The protein below binds the small molecule below.
Small molecule (SMILES): Nc1ncnc2c1ncn2[C@@H]1O[C@H](COP(=O)(O)OP(=O)(O)OP(O)(O)=S)[C@@H](O)[C@H]1O

Sequence of chain 1.G:
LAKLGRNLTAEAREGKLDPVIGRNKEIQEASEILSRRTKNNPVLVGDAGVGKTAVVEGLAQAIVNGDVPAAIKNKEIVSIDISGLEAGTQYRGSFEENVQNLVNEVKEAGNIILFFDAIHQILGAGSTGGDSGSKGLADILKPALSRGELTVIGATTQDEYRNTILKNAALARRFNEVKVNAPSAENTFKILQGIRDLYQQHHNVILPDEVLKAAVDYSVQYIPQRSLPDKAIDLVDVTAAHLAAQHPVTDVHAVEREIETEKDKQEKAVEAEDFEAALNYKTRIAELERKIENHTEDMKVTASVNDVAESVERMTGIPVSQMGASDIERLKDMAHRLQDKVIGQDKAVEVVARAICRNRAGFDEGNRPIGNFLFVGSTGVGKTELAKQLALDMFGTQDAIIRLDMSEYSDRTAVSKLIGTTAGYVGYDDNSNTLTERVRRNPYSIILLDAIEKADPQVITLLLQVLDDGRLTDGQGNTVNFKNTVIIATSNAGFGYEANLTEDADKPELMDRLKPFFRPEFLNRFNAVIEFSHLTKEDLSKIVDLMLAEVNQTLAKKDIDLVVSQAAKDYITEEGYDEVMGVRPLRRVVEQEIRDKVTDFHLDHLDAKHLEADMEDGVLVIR

Binding-site contacts:
Ligand atom N3 contacts residue GLY457 of chain 1.G at 3.3 Å (h-bond).
Ligand atom O2B contacts residue MG1 of chain 1.PA at 2.5 Å.
Ligand atom C1' contacts residue GLY457 of chain 1.G at 3.7 Å.
Ligand atom C4' contacts residue VAL658 of chain 1.G at 3.7 Å (hydrophobic).
Ligand atom O2B contacts residue THR454 of chain 1.G at 2.4 Å (h-bond).
Ligand atom O4' contacts residue VAL658 of chain 1.G at 3.5 Å.
Ligand atom N7 contacts residue ILE418 of chain 1.G at 3.5 Å (h-bond).
Ligand atom O2' contacts residue GLU460 of chain 1.G at 3.0 Å (salt-bridge).
Ligand atom O2B contacts residue LYS458 of chain 1.G at 3.5 Å (salt-bridge).
Ligand atom C8 contacts residue GLU460 of chain 1.G at 3.0 Å.
Ligand atom C2' contacts residue GLU460 of chain 1.G at 3.1 Å.
Ligand atom O3B contacts residue MG1 of chain 1.PA at 2.2 Å.
Ligand atom C4 contacts residue VAL456 of chain 1.G at 3.4 Å (hydrophobic).
Ligand atom S1G contacts residue LYS458 of chain 1.G at 3.5 Å.
Ligand atom C5' contacts residue GLY457 of chain 1.G at 3.4 Å.
Ligand atom C6 contacts residue VAL456 of chain 1.G at 3.4 Å (hydrophobic).
Ligand atom C6 contacts residue GLN420 of chain 1.G at 3.5 Å.
Ligand atom C5 contacts residue VAL456 of chain 1.G at 3.5 Å (hydrophobic).
Ligand atom C6 contacts residue ILE418 of chain 1.G at 3.4 Å (hydrophobic).
Ligand atom C4 contacts residue GLY457 of chain 1.G at 3.5 Å.
Ligand atom O3B contacts residue THR459 of chain 1.G at 3.3 Å.
Ligand atom N7 contacts residue GLU460 of chain 1.G at 3.5 Å.
Ligand atom N1 contacts residue VAL456 of chain 1.G at 3.2 Å (h-bond).
Ligand atom C4' contacts residue GLY457 of chain 1.G at 3.7 Å.
Ligand atom PG contacts residue MG1 of chain 1.PA at 3.2 Å.
Ligand atom N7 contacts residue VAL417 of chain 1.G at 3.8 Å.
Ligand atom N9 contacts residue GLY457 of chain 1.G at 3.6 Å.
Ligand atom O3A contacts residue MG1 of chain 1.PA at 3.5 Å.
Ligand atom N3 contacts residue VAL456 of chain 1.G at 3.2 Å.
Ligand atom PB contacts residue MG1 of chain 1.PA at 2.8 Å.
Ligand atom N6 contacts residue GLN420 of chain 1.G at 3.2 Å (h-bond).
Ligand atom S1G contacts residue MG1 of chain 1.PA at 3.1 Å.
Ligand atom O4' contacts residue GLY457 of chain 1.G at 3.0 Å (h-bond).
Ligand atom S1G contacts residue THR454 of chain 1.G at 3.5 Å.
Ligand atom O2B contacts residue GLY455 of chain 1.G at 3.8 Å.
Ligand atom O2G contacts residue THR454 of chain 1.G at 3.1 Å.
Ligand atom C2 contacts residue VAL456 of chain 1.G at 3.1 Å (hydrophobic).
Ligand atom N1 contacts residue GLN420 of chain 1.G at 3.5 Å (h-bond).
Ligand atom C1' contacts residue ILE618 of chain 1.G at 3.6 Å (hydrophobic).
Ligand atom N6 contacts residue ILE418 of chain 1.G at 2.2 Å (h-bond).